A protein and the small-molecule ligand that binds it are described below.
Small molecule (SMILES): CC(C)CCC[C@@H](C)[C@H]1CC[C@H]2[C@@H]3CC=C4C[C@@H](OC(=O)CCC(=O)O)CC[C@]4(C)[C@H]3CC[C@]12C

Binding-site contacts:
Ligand atom CAS contacts residue CYS272 of chain 1.A at 4.2 Å (hydrophobic).
Ligand atom CAB contacts residue ILE271 of chain 1.A at 3.9 Å (hydrophobic).
Ligand atom CAX contacts residue SER227 of chain 1.A at 4.0 Å.
Ligand atom CBA contacts residue ALA245 of chain 1.A at 4.4 Å (hydrophobic).
Ligand atom OAF contacts residue PRO229 of chain 1.A at 3.9 Å.
Ligand atom CAC contacts residue SER268 of chain 1.A at 3.9 Å.
Ligand atom CBB contacts residue SER268 of chain 1.A at 4.4 Å.
Ligand atom CAJ contacts residue SER268 of chain 1.A at 4.1 Å.
Ligand atom CAX contacts residue PRO229 of chain 1.A at 4.2 Å (hydrophobic).
Ligand atom OAF contacts residue SER227 of chain 1.A at 3.3 Å.
Ligand atom CAL contacts residue PRO229 of chain 1.A at 3.9 Å (hydrophobic).
Ligand atom CBA contacts residue SER267 of chain 1.A at 4.3 Å.
Ligand atom CAL contacts residue TYR228 of chain 1.A at 3.9 Å (hydrophobic).
Ligand atom OAH contacts residue SER227 of chain 1.A at 4.3 Å.
Ligand atom CAJ contacts residue ILE271 of chain 1.A at 4.4 Å (hydrophobic).
Ligand atom CAA contacts residue PHE264 of chain 1.A at 3.3 Å (hydrophobic).
Ligand atom CAC contacts residue CYS272 of chain 1.A at 4.3 Å (hydrophobic).
Ligand atom CAO contacts residue ILE271 of chain 1.A at 4.3 Å (hydrophobic).
Ligand atom CAB contacts residue SER267 of chain 1.A at 3.3 Å.
Ligand atom CAA contacts residue SER267 of chain 1.A at 4.1 Å.
Ligand atom OAF contacts residue TYR228 of chain 1.A at 2.8 Å (h-bond).
Ligand atom CAC contacts residue ILE271 of chain 1.A at 4.3 Å (hydrophobic).
Ligand atom CAU contacts residue CYS272 of chain 1.A at 3.9 Å (hydrophobic).
Ligand atom CAN contacts residue ILE271 of chain 1.A at 4.1 Å (hydrophobic).
Ligand atom CAX contacts residue TYR228 of chain 1.A at 3.9 Å (hydrophobic).
Ligand atom OAF contacts residue ARG279 of chain 1.A at 4.3 Å.
Ligand atom CAB contacts residue TYR241 of chain 1.A at 4.2 Å (hydrophobic).
Ligand atom CBG contacts residue LEU232 of chain 1.A at 4.4 Å (hydrophobic).
Ligand atom CAA contacts residue SER268 of chain 1.A at 4.3 Å.

Sequence of chain 1.A:
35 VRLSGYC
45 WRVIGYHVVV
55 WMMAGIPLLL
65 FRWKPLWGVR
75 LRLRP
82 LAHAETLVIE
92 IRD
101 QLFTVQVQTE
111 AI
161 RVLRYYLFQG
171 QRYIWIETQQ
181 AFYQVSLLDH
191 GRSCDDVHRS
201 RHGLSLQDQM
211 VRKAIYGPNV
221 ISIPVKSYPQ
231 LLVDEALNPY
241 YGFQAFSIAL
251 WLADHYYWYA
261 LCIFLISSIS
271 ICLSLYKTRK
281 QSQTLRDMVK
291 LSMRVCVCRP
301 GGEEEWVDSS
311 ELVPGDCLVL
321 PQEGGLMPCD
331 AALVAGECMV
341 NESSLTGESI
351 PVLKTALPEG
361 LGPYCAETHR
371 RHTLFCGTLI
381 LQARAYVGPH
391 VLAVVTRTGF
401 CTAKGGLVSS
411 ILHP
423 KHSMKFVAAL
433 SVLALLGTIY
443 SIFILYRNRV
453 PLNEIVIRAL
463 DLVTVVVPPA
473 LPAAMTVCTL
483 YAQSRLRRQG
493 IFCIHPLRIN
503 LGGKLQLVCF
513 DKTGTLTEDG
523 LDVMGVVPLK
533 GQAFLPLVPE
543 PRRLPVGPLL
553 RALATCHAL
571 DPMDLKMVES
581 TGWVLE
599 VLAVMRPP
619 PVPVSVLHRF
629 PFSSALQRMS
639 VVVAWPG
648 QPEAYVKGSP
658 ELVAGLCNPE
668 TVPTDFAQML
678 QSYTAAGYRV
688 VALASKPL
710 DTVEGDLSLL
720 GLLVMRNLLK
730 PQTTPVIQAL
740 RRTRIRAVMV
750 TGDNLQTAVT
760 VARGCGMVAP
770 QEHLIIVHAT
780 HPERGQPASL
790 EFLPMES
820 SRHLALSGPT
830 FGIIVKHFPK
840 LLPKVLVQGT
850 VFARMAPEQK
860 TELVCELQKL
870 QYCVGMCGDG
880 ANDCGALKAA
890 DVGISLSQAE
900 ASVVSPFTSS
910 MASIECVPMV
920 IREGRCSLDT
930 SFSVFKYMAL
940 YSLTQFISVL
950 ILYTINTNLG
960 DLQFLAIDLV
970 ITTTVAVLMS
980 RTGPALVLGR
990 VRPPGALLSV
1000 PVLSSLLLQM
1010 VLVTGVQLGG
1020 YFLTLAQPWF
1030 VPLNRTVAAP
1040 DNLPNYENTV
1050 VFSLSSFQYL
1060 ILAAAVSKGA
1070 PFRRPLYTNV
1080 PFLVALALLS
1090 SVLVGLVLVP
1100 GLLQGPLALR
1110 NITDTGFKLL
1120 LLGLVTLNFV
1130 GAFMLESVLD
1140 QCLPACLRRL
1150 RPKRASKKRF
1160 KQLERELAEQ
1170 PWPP